The protein below binds the small molecule below.
Small molecule (SMILES): CC(=O)N[C@@H]1[C@@H](O)[C@H](O)[C@@H](CO)O[C@H]1O

Sequence of chain 1.D:
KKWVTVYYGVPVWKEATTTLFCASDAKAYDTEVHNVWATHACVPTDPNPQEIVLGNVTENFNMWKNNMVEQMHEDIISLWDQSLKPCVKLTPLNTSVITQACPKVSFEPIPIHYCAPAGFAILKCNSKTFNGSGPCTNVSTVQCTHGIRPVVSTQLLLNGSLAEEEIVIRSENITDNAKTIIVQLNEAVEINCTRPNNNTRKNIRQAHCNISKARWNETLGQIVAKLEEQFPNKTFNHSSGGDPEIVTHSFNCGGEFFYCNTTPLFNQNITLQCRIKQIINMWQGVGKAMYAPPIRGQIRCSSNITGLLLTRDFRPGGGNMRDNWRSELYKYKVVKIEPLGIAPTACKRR

Binding-site contacts:
Ligand atom C3 contacts residue ASN424 of chain 1.D at 3.9 Å.
Ligand atom C8 contacts residue ASN424 of chain 1.D at 4.3 Å.
Ligand atom C7 contacts residue ASN424 of chain 1.D at 3.3 Å.
Ligand atom C5 contacts residue ASN424 of chain 1.D at 3.9 Å.
Ligand atom C1 contacts residue ASN424 of chain 1.D at 1.5 Å.
Ligand atom N2 contacts residue GLN423 of chain 1.D at 4.5 Å.
Ligand atom C8 contacts residue GLN423 of chain 1.D at 3.7 Å.
Ligand atom O5 contacts residue ASN424 of chain 1.D at 2.5 Å (h-bond).
Ligand atom O7 contacts residue ASN424 of chain 1.D at 3.3 Å (h-bond).
Ligand atom C7 contacts residue GLN423 of chain 1.D at 4.4 Å.
Ligand atom C2 contacts residue ASN424 of chain 1.D at 2.5 Å.
Ligand atom C4 contacts residue ASN424 of chain 1.D at 4.4 Å.
Ligand atom N2 contacts residue ASN424 of chain 1.D at 2.9 Å (h-bond).